This protein binds this small molecule.
Small molecule (SMILES): Cc1cccc(O)c1

Binding-site contacts:
Ligand atom C7 contacts residue LEU16 of chain 1.M at 3.7 Å (hydrophobic).
Ligand atom O1 contacts residue LEU11 of chain 1.N at 4.4 Å.
Ligand atom C7 contacts residue ALA14 of chain 1.N at 3.6 Å (hydrophobic).
Ligand atom C2 contacts residue CYS11 of chain 1.M at 3.6 Å (hydrophobic).
Ligand atom C5 contacts residue LEU11 of chain 1.N at 3.5 Å (hydrophobic).
Ligand atom C3 contacts residue LEU11 of chain 1.N at 4.3 Å (hydrophobic).
Ligand atom O1 contacts residue SER9 of chain 1.M at 3.6 Å (h-bond).
Ligand atom C5 contacts residue CYS7 of chain 1.N at 4.4 Å (hydrophobic).
Ligand atom C1 contacts residue CYS6 of chain 1.M at 3.3 Å (hydrophobic).
Ligand atom C6 contacts residue CYS6 of chain 1.M at 3.3 Å (hydrophobic).
Ligand atom C6 contacts residue CYS7 of chain 1.N at 4.2 Å (hydrophobic).
Ligand atom C4 contacts residue LEU11 of chain 1.N at 4.0 Å (hydrophobic).
Ligand atom O1 contacts residue VAL10 of chain 1.M at 3.4 Å.
Ligand atom C2 contacts residue LEU11 of chain 1.N at 4.2 Å (hydrophobic).
Ligand atom C5 contacts residue HIS10 of chain 1.N at 4.1 Å.
Ligand atom C3 contacts residue ALA14 of chain 1.N at 4.4 Å (hydrophobic).
Ligand atom C1 contacts residue CYS11 of chain 1.M at 3.8 Å (hydrophobic).
Ligand atom C7 contacts residue LEU13 of chain 1.M at 4.2 Å (hydrophobic).
Ligand atom O1 contacts residue CYS11 of chain 1.M at 2.8 Å (h-bond).
Ligand atom C1 contacts residue VAL10 of chain 1.M at 4.3 Å (hydrophobic).
Ligand atom C2 contacts residue VAL10 of chain 1.M at 4.3 Å (hydrophobic).
Ligand atom C6 contacts residue LEU11 of chain 1.N at 3.4 Å (hydrophobic).
Ligand atom C7 contacts residue CYS11 of chain 1.M at 4.4 Å (hydrophobic).
Ligand atom O1 contacts residue CYS6 of chain 1.M at 2.5 Å (h-bond).
Ligand atom C4 contacts residue HIS10 of chain 1.N at 4.1 Å.
Ligand atom C4 contacts residue ALA14 of chain 1.N at 4.5 Å (hydrophobic).
Ligand atom C3 contacts residue LEU16 of chain 1.M at 4.3 Å (hydrophobic).
Ligand atom C1 contacts residue LEU11 of chain 1.N at 3.8 Å (hydrophobic).

Sequence of chain 1.N:
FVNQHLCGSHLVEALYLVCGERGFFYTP

Sequence of chain 1.M:
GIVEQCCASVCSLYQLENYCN